Sequence of chain 1.C:
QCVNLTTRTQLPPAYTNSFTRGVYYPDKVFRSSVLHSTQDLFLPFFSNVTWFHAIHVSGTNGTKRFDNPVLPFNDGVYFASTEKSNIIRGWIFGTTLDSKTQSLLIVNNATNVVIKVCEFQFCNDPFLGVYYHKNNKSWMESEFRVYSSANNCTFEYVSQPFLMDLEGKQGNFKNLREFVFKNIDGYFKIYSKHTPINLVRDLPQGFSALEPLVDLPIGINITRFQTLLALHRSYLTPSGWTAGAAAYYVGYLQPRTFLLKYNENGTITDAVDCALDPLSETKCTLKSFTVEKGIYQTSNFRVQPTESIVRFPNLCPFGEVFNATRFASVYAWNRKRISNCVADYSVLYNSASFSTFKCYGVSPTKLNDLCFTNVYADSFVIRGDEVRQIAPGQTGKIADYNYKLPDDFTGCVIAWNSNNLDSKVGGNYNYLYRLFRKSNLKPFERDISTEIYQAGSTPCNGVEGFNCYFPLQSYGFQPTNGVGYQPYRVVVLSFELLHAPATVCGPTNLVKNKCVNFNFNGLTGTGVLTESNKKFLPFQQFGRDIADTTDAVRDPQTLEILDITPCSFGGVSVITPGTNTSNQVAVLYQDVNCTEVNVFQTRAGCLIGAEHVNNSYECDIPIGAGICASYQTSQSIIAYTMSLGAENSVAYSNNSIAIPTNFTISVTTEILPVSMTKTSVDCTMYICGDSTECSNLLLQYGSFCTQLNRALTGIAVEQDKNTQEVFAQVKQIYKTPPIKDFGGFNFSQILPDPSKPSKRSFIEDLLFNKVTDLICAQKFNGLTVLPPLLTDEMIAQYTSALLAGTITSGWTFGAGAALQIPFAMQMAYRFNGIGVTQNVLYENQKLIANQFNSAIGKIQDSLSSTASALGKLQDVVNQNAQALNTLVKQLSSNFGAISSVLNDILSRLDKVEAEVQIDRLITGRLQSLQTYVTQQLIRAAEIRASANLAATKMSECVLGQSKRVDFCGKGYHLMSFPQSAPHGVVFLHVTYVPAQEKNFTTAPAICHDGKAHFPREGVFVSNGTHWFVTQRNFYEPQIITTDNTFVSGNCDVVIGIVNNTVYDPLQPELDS

This protein binds this small molecule.
Small molecule (SMILES): CC(=O)N[C@H]1[C@H](O[C@H]2[C@H](O)[C@@H](NC(C)=O)CO[C@@H]2CO)O[C@H](CO)[C@@H](O)[C@@H]1O

Sequence of chain 1.A:
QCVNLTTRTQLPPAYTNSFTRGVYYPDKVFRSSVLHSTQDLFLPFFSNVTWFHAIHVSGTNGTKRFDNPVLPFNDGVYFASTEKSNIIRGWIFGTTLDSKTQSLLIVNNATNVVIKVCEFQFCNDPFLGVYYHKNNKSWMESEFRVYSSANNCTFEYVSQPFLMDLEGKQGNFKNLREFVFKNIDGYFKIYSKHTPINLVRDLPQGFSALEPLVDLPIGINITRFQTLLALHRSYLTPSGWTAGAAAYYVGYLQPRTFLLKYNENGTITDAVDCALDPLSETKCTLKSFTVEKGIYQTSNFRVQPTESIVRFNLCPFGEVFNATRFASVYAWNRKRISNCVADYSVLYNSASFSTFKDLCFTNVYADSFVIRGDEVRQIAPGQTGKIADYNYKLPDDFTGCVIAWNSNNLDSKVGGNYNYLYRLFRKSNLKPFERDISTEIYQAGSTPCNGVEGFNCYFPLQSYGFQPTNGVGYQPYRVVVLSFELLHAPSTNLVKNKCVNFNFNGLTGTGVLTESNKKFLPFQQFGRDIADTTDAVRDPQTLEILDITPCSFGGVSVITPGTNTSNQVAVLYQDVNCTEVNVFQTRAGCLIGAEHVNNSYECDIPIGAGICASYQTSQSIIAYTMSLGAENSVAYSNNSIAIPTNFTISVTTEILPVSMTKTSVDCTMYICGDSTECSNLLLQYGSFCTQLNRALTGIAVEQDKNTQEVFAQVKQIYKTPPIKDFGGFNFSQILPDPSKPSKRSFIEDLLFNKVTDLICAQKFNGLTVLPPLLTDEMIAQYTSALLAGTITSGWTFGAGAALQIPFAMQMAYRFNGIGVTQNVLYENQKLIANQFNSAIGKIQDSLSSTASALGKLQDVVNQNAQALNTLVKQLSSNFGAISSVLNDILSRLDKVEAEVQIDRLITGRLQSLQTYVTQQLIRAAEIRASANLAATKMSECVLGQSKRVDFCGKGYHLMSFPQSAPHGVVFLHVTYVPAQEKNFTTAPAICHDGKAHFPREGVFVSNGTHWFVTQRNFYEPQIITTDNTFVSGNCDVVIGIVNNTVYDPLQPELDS

Binding-site contacts:
Ligand atom C8 contacts residue GLU465 of chain 1.C at 3.6 Å.
Ligand atom C6 contacts residue THR108 of chain 1.A at 4.3 Å.
Ligand atom C3 contacts residue ASN234 of chain 1.A at 4.4 Å.
Ligand atom C6 contacts residue ARG457 of chain 1.C at 4.1 Å.
Ligand atom O6 contacts residue THR236 of chain 1.A at 3.9 Å.
Ligand atom C5 contacts residue ASN234 of chain 1.A at 3.7 Å.
Ligand atom N2 contacts residue GLU465 of chain 1.C at 4.2 Å.
Ligand atom O6 contacts residue THR108 of chain 1.A at 3.8 Å.
Ligand atom N2 contacts residue ASN234 of chain 1.A at 3.6 Å.
Ligand atom O3 contacts residue GLU465 of chain 1.C at 3.8 Å.
Ligand atom C1 contacts residue ASN234 of chain 1.A at 2.0 Å.
Ligand atom O6 contacts residue ARG457 of chain 1.C at 3.5 Å (salt-bridge).
Ligand atom O7 contacts residue GLU465 of chain 1.C at 2.3 Å (salt-bridge).
Ligand atom C7 contacts residue GLU465 of chain 1.C at 3.1 Å.
Ligand atom C2 contacts residue ASN234 of chain 1.A at 3.3 Å.
Ligand atom O5 contacts residue ASN234 of chain 1.A at 2.7 Å (h-bond).